Sequence of chain 1.B:
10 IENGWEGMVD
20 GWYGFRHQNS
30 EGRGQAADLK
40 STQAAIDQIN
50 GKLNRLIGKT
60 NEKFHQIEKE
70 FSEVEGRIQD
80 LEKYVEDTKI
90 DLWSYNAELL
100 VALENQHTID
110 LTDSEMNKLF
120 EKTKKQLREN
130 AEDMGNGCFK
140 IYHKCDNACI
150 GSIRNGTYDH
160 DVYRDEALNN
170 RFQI

The small molecule below binds the protein below.
Small molecule (SMILES): CC(=O)N[C@@H]1[C@@H](O)[C@H](O)[C@@H](CO)O[C@H]1O

Binding-site contacts:
Ligand atom C6 contacts residue SER151 of chain 1.B at 3.9 Å.
Ligand atom C8 contacts residue THR156 of chain 1.B at 3.7 Å.
Ligand atom N2 contacts residue THR156 of chain 1.B at 3.6 Å.
Ligand atom C1 contacts residue GLY150 of chain 1.B at 3.6 Å.
Ligand atom O5 contacts residue ASN154 of chain 1.B at 2.4 Å (h-bond).
Ligand atom C3 contacts residue THR156 of chain 1.B at 4.5 Å.
Ligand atom C4 contacts residue ASN154 of chain 1.B at 4.2 Å.
Ligand atom O5 contacts residue SER151 of chain 1.B at 3.9 Å.
Ligand atom C5 contacts residue ALA147 of chain 1.B at 3.8 Å (hydrophobic).
Ligand atom C5 contacts residue GLY150 of chain 1.B at 3.8 Å.
Ligand atom C6 contacts residue ALA147 of chain 1.B at 3.3 Å (hydrophobic).
Ligand atom C7 contacts residue ASN154 of chain 1.B at 3.4 Å.
Ligand atom O6 contacts residue ALA147 of chain 1.B at 3.4 Å.
Ligand atom C1 contacts residue ASN154 of chain 1.B at 1.4 Å.
Ligand atom C5 contacts residue ASN154 of chain 1.B at 3.7 Å.
Ligand atom C7 contacts residue THR156 of chain 1.B at 4.0 Å.
Ligand atom C1 contacts residue THR156 of chain 1.B at 3.6 Å.
Ligand atom C2 contacts residue THR156 of chain 1.B at 4.2 Å.
Ligand atom C3 contacts residue ASN154 of chain 1.B at 3.8 Å.
Ligand atom O5 contacts residue GLY150 of chain 1.B at 3.1 Å (h-bond).
Ligand atom C5 contacts residue SER151 of chain 1.B at 3.8 Å.
Ligand atom N2 contacts residue ASN154 of chain 1.B at 2.9 Å (h-bond).
Ligand atom O7 contacts residue ASN154 of chain 1.B at 3.6 Å.
Ligand atom C1 contacts residue SER151 of chain 1.B at 4.2 Å.
Ligand atom C2 contacts residue ASN154 of chain 1.B at 2.4 Å.
Ligand atom C6 contacts residue GLY150 of chain 1.B at 3.6 Å.